Binding-site contacts:
Ligand atom C2 contacts residue ASN12 of chain 5.D at 3.3 Å.
Ligand atom O7 contacts residue ASN12 of chain 5.D at 3.6 Å.
Ligand atom C1 contacts residue ASN12 of chain 5.D at 2.2 Å.
Ligand atom N2 contacts residue ASN12 of chain 5.D at 3.8 Å.
Ligand atom C7 contacts residue ASN12 of chain 5.D at 3.9 Å.
Ligand atom C5 contacts residue ASN12 of chain 5.D at 4.1 Å.
Ligand atom O5 contacts residue ASN12 of chain 5.D at 2.7 Å (h-bond).

A protein and the small-molecule ligand that binds it are described below.
Small molecule (SMILES): CC(=O)N[C@H]1[C@H](O[C@H]2[C@H](O)[C@@H](NC(C)=O)CO[C@@H]2CO)O[C@H](CO)[C@@H](O)[C@@H]1O

Sequence of chain 5.D:
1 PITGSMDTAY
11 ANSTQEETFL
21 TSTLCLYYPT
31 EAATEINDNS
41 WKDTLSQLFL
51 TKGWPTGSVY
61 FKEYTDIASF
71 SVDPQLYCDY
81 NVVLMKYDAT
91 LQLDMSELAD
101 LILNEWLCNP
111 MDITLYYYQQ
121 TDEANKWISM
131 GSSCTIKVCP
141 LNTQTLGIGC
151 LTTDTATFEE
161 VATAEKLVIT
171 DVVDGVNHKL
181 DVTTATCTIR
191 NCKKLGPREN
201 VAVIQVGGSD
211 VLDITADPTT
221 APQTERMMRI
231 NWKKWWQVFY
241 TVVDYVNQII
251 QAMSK